Binding-site contacts:
Ligand atom C1 contacts residue ASN280 of chain 22.E at 1.4 Å.
Ligand atom O5 contacts residue ASN280 of chain 22.E at 2.4 Å (h-bond).
Ligand atom C8 contacts residue ARG324 of chain 22.E at 4.2 Å.
Ligand atom C8 contacts residue GLY296 of chain 22.E at 4.4 Å.
Ligand atom C7 contacts residue ASN280 of chain 22.E at 3.9 Å.
Ligand atom C5 contacts residue ASN280 of chain 22.E at 3.7 Å.
Ligand atom C4 contacts residue ASN280 of chain 22.E at 4.2 Å.
Ligand atom N2 contacts residue ASN280 of chain 22.E at 2.9 Å (h-bond).
Ligand atom C2 contacts residue ASN280 of chain 22.E at 2.5 Å.
Ligand atom C3 contacts residue ASN280 of chain 22.E at 3.8 Å.
Ligand atom O7 contacts residue ASN280 of chain 22.E at 4.4 Å.

Sequence of chain 22.E:
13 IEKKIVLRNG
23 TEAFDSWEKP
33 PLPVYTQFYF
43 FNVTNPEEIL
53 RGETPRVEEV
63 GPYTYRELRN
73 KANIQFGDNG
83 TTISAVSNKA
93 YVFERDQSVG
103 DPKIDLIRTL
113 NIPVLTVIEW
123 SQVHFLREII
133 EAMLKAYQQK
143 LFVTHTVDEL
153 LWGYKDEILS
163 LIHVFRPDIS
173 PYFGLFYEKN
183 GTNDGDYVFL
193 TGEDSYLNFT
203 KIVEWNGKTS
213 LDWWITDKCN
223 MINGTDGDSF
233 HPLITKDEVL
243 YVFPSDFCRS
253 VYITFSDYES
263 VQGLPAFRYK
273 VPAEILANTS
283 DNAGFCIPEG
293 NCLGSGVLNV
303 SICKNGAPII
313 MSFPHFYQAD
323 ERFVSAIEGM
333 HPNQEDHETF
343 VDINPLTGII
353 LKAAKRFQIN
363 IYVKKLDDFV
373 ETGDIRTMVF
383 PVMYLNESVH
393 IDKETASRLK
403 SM

A protein and the small-molecule ligand that binds it are described below.
Small molecule (SMILES): CC(=O)N[C@H]1[C@H](O[C@H]2[C@H](O)[C@@H](NC(C)=O)CO[C@@H]2CO)O[C@H](CO)[C@@H](O)[C@@H]1O